This protein binds this small molecule.
Small molecule (SMILES): CC(=O)N[C@@H]1[C@@H](O)[C@H](O)[C@@H](CO)O[C@H]1O

Sequence of chain 1.A:
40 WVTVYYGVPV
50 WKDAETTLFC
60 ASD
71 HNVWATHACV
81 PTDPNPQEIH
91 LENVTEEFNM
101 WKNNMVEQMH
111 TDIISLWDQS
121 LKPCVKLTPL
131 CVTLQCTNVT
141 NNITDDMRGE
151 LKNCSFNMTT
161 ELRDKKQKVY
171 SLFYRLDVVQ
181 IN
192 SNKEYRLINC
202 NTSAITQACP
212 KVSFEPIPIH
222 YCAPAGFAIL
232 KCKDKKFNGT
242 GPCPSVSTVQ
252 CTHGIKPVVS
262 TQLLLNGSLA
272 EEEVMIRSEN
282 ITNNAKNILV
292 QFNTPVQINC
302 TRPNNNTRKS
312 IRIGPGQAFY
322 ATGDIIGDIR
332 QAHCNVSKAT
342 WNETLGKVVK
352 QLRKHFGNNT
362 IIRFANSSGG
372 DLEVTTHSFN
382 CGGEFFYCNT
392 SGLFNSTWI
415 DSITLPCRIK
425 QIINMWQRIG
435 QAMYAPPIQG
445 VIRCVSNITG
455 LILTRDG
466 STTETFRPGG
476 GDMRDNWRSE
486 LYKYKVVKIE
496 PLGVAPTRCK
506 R

Binding-site contacts:
Ligand atom C8 contacts residue THR376 of chain 1.A at 3.8 Å.
Ligand atom C8 contacts residue SER369 of chain 1.A at 4.0 Å.
Ligand atom C1 contacts residue SER368 of chain 1.A at 4.1 Å.
Ligand atom C8 contacts residue SER368 of chain 1.A at 3.2 Å.
Ligand atom C1 contacts residue ASN367 of chain 1.A at 1.4 Å.
Ligand atom C3 contacts residue ASN367 of chain 1.A at 3.6 Å.
Ligand atom C6 contacts residue NAG2 of chain 1.H at 4.4 Å.
Ligand atom C8 contacts residue NAG1 of chain 1.H at 4.1 Å.
Ligand atom C2 contacts residue ASN367 of chain 1.A at 2.3 Å.
Ligand atom C2 contacts residue SER368 of chain 1.A at 4.2 Å.
Ligand atom O7 contacts residue ASN367 of chain 1.A at 3.9 Å.
Ligand atom C5 contacts residue ASN367 of chain 1.A at 3.6 Å.
Ligand atom N2 contacts residue SER368 of chain 1.A at 3.1 Å (h-bond).
Ligand atom C7 contacts residue ASN367 of chain 1.A at 3.6 Å.
Ligand atom C4 contacts residue NAG2 of chain 1.H at 4.4 Å.
Ligand atom N2 contacts residue ASN367 of chain 1.A at 2.7 Å (h-bond).
Ligand atom O3 contacts residue NAG1 of chain 1.H at 4.4 Å.
Ligand atom O7 contacts residue NAG1 of chain 1.H at 3.0 Å (h-bond).
Ligand atom C4 contacts residue ASN367 of chain 1.A at 4.1 Å.
Ligand atom C7 contacts residue SER368 of chain 1.A at 3.8 Å.
Ligand atom O4 contacts residue NAG2 of chain 1.H at 4.2 Å.
Ligand atom C7 contacts residue NAG1 of chain 1.H at 4.1 Å.
Ligand atom O5 contacts residue ASN367 of chain 1.A at 2.4 Å (h-bond).